Sequence of chain 1.C:
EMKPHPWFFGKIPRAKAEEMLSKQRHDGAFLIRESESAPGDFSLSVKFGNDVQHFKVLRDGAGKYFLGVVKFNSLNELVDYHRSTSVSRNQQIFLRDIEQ

This small molecule binds to this protein.
Small molecule (SMILES): CC(C)[C@H](NC(=O)[C@H](Cc1ccc(OP(=O)(O)O)cc1)NC(=O)[C@@H]([NH3+])CO)C(=O)N[C@@H](CC(N)=O)C(=O)N[C@H](C=O)C(C)C

Binding-site contacts:
Ligand atom P contacts residue SER43 of chain 1.C at 3.5 Å.
Ligand atom ND2 contacts residue LYS56 of chain 1.C at 3.6 Å.
Ligand atom CG2 contacts residue PHE55 of chain 1.C at 3.8 Å (hydrophobic).
Ligand atom O contacts residue ARG14 of chain 1.C at 2.4 Å (salt-bridge).
Ligand atom CE2 contacts residue SER43 of chain 1.C at 3.5 Å.
Ligand atom O2P contacts residue ARG14 of chain 1.C at 3.5 Å (salt-bridge).
Ligand atom P contacts residue ARG33 of chain 1.C at 3.8 Å.
Ligand atom CB contacts residue HIS54 of chain 1.C at 3.4 Å.
Ligand atom O1P contacts residue SER43 of chain 1.C at 3.8 Å.
Ligand atom CA contacts residue HIS54 of chain 1.C at 3.2 Å.
Ligand atom CG2 contacts residue GLN53 of chain 1.C at 3.9 Å.
Ligand atom O1P contacts residue ARG33 of chain 1.C at 2.7 Å (salt-bridge).
Ligand atom CG contacts residue LYS56 of chain 1.C at 4.0 Å.
Ligand atom O3P contacts residue SER43 of chain 1.C at 2.9 Å (h-bond).
Ligand atom O2P contacts residue SER37 of chain 1.C at 3.3 Å.
Ligand atom CE2 contacts residue LYS56 of chain 1.C at 3.9 Å.
Ligand atom P contacts residue ARG14 of chain 1.C at 3.5 Å.
Ligand atom OD1 contacts residue LEU67 of chain 1.C at 3.6 Å (h-bond).
Ligand atom CG2 contacts residue HIS54 of chain 1.C at 3.4 Å.
Ligand atom CB contacts residue HIS54 of chain 1.C at 3.9 Å.
Ligand atom CG contacts residue LEU67 of chain 1.C at 3.3 Å (hydrophobic).
Ligand atom C contacts residue ARG14 of chain 1.C at 3.4 Å.
Ligand atom O3P contacts residue ARG33 of chain 1.C at 2.8 Å (salt-bridge).
Ligand atom CA contacts residue HIS54 of chain 1.C at 4.0 Å.
Ligand atom CD2 contacts residue PHE55 of chain 1.C at 3.7 Å (hydrophobic).
Ligand atom CG1 contacts residue PHE55 of chain 1.C at 3.8 Å (hydrophobic).
Ligand atom ND2 contacts residue LEU67 of chain 1.C at 2.9 Å (h-bond).
Ligand atom CZ contacts residue SER43 of chain 1.C at 3.9 Å.
Ligand atom CG contacts residue HIS54 of chain 1.C at 3.9 Å.
Ligand atom O3P contacts residue SER35 of chain 1.C at 2.6 Å (h-bond).
Ligand atom OH contacts residue SER43 of chain 1.C at 3.5 Å (h-bond).
Ligand atom N contacts residue ARG14 of chain 1.C at 3.7 Å.
Ligand atom P contacts residue SER35 of chain 1.C at 3.6 Å.
Ligand atom CB contacts residue PHE55 of chain 1.C at 3.5 Å (hydrophobic).
Ligand atom O1P contacts residue ARG14 of chain 1.C at 2.6 Å (salt-bridge).
Ligand atom N contacts residue HIS54 of chain 1.C at 2.9 Å (h-bond).
Ligand atom CD2 contacts residue LYS56 of chain 1.C at 3.4 Å.
Ligand atom C contacts residue HIS54 of chain 1.C at 3.5 Å.
Ligand atom OH contacts residue SER35 of chain 1.C at 3.6 Å (h-bond).
Ligand atom CD2 contacts residue HIS54 of chain 1.C at 3.6 Å.